Binding-site contacts:
Ligand atom N1 contacts residue GLY207 of chain 4.A at 2.9 Å (h-bond).
Ligand atom O4' contacts residue ALA409 of chain 4.A at 3.2 Å.
Ligand atom O1B contacts residue GLY250 of chain 4.A at 3.2 Å (h-bond).
Ligand atom C6 contacts residue GLY207 of chain 4.A at 3.6 Å.
Ligand atom O1G contacts residue LYS251 of chain 4.A at 2.8 Å (salt-bridge).
Ligand atom PB contacts residue LYS251 of chain 4.A at 3.6 Å.
Ligand atom C2 contacts residue ASP205 of chain 4.A at 3.6 Å.
Ligand atom O1B contacts residue GLY248 of chain 4.A at 3.5 Å (h-bond).
Ligand atom N7 contacts residue THR249 of chain 4.A at 3.2 Å.
Ligand atom O1A contacts residue LEU253 of chain 4.A at 3.0 Å (h-bond).
Ligand atom N6 contacts residue THR249 of chain 4.A at 3.4 Å (h-bond).
Ligand atom O2G contacts residue ASN348 of chain 4.A at 3.5 Å (h-bond).
Ligand atom PG contacts residue MG1 of chain 4.D at 3.2 Å.
Ligand atom O4' contacts residue GLY408 of chain 4.A at 3.6 Å.
Ligand atom O3A contacts residue GLY250 of chain 4.A at 3.2 Å (h-bond).
Ligand atom O1A contacts residue GLY250 of chain 4.A at 3.4 Å.
Ligand atom N3B contacts residue GLY248 of chain 4.A at 3.2 Å (h-bond).
Ligand atom O1B contacts residue THR249 of chain 4.A at 3.4 Å (h-bond).
Ligand atom C8 contacts residue GLY248 of chain 4.A at 3.3 Å.
Ligand atom O2' contacts residue HIS384 of chain 4.A at 3.2 Å (h-bond).
Ligand atom O2B contacts residue MG1 of chain 4.D at 2.0 Å.
Ligand atom O2B contacts residue THR252 of chain 4.A at 2.8 Å (h-bond).
Ligand atom O3G contacts residue MG1 of chain 4.D at 2.0 Å.
Ligand atom N3B contacts residue MG1 of chain 4.D at 3.2 Å.
Ligand atom C1' contacts residue GLY408 of chain 4.A at 3.5 Å.
Ligand atom O1B contacts residue LYS251 of chain 4.A at 3.0 Å (salt-bridge).
Ligand atom N7 contacts residue GLY408 of chain 4.A at 3.6 Å.
Ligand atom C8 contacts residue ALA409 of chain 4.A at 3.6 Å (hydrophobic).
Ligand atom N7 contacts residue GLY250 of chain 4.A at 3.3 Å (h-bond).
Ligand atom N1 contacts residue ILE380 of chain 4.A at 3.6 Å.
Ligand atom O1G contacts residue ASN348 of chain 4.A at 3.1 Å (h-bond).
Ligand atom O3' contacts residue LEU253 of chain 4.A at 3.6 Å.
Ligand atom C8 contacts residue GLY408 of chain 4.A at 3.4 Å.
Ligand atom O2G contacts residue ARG359 of chain 2.A at 3.0 Å.
Ligand atom N7 contacts residue GLY248 of chain 4.A at 3.6 Å (h-bond).
Ligand atom N9 contacts residue GLY408 of chain 4.A at 3.5 Å.
Ligand atom C5' contacts residue PHE360 of chain 2.A at 3.5 Å (hydrophobic).
Ligand atom N6 contacts residue GLY207 of chain 4.A at 2.9 Å (h-bond).
Ligand atom O3A contacts residue GLY248 of chain 4.A at 3.5 Å.
Ligand atom PB contacts residue MG1 of chain 4.D at 3.1 Å.

Sequence of chain 2.A:
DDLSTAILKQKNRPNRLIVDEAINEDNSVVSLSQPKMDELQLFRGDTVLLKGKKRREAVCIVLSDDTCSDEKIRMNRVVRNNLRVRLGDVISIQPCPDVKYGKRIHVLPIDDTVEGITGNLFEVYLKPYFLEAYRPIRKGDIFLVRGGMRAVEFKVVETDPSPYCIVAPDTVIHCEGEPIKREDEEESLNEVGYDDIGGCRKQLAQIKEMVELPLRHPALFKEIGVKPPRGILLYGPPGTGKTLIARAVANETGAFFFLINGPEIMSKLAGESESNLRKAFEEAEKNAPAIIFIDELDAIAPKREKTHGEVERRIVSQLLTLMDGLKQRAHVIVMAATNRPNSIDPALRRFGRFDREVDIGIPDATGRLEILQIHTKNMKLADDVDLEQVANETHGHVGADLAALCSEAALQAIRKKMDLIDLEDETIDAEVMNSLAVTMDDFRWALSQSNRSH

Sequence of chain 4.A:
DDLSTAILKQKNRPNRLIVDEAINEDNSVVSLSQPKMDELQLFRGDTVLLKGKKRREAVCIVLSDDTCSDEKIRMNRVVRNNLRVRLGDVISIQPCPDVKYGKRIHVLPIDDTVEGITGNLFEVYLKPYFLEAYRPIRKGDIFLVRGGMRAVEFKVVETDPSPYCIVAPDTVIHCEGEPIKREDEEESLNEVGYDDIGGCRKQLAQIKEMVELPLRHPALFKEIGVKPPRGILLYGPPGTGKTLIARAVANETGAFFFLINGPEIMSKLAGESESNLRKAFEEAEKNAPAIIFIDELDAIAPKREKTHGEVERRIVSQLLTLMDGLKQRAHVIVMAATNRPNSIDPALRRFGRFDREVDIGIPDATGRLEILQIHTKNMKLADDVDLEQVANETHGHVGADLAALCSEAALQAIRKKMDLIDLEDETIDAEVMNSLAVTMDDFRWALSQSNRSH

The protein below binds the small molecule below.
Small molecule (SMILES): Nc1ncnc2c1ncn2[C@@H]1O[C@H](CO[P](=O)(O)O[P](=O)(O)NP(=O)(O)O)[C@@H](O)[C@H]1O